Sequence of chain 1.A:
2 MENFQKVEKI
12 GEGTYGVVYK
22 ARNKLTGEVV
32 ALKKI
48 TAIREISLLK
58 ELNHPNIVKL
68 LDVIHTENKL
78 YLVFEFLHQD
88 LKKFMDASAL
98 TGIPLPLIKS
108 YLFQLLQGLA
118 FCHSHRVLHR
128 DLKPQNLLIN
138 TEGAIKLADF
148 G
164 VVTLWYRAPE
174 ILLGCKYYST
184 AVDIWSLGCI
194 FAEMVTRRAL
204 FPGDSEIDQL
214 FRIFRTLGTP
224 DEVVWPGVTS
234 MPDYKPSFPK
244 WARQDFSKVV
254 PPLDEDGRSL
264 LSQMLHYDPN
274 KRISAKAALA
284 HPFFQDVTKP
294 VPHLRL

Binding-site contacts:
Ligand atom C18 contacts residue ILE11 of chain 1.A at 3.6 Å (hydrophobic).
Ligand atom C13 contacts residue GLN86 of chain 1.A at 3.8 Å.
Ligand atom O1 contacts residue ASP146 of chain 1.A at 3.2 Å (salt-bridge).
Ligand atom N3 contacts residue LEU84 of chain 1.A at 3.2 Å (h-bond).
Ligand atom N3 contacts residue ALA32 of chain 1.A at 3.9 Å.
Ligand atom C17 contacts residue ILE11 of chain 1.A at 3.5 Å (hydrophobic).
Ligand atom C15 contacts residue LEU84 of chain 1.A at 3.7 Å (hydrophobic).
Ligand atom O1 contacts residue ASN133 of chain 1.A at 3.3 Å (h-bond).
Ligand atom C13 contacts residue LEU84 of chain 1.A at 3.4 Å (hydrophobic).
Ligand atom C8 contacts residue PHE81 of chain 1.A at 3.6 Å (hydrophobic).
Ligand atom C11 contacts residue ASN133 of chain 1.A at 3.9 Å.
Ligand atom C5 contacts residue ALA32 of chain 1.A at 3.3 Å (hydrophobic).
Ligand atom C12 contacts residue ASP87 of chain 1.A at 3.7 Å.
Ligand atom C2 contacts residue LEU135 of chain 1.A at 3.4 Å (hydrophobic).
Ligand atom C3 contacts residue LEU135 of chain 1.A at 3.5 Å (hydrophobic).
Ligand atom C5 contacts residue LEU135 of chain 1.A at 3.7 Å (hydrophobic).
Ligand atom C5 contacts residue LEU84 of chain 1.A at 3.9 Å (hydrophobic).
Ligand atom O3 contacts residue ILE11 of chain 1.A at 3.4 Å.
Ligand atom C5 contacts residue GLU82 of chain 1.A at 3.1 Å.
Ligand atom C6 contacts residue ALA32 of chain 1.A at 3.8 Å (hydrophobic).
Ligand atom C1 contacts residue ILE11 of chain 1.A at 3.8 Å (hydrophobic).
Ligand atom C6 contacts residue PHE81 of chain 1.A at 3.7 Å (hydrophobic).
Ligand atom C16 contacts residue ILE11 of chain 1.A at 3.8 Å (hydrophobic).
Ligand atom O2 contacts residue ASP87 of chain 1.A at 2.6 Å (salt-bridge).
Ligand atom N3 contacts residue LEU135 of chain 1.A at 3.5 Å.
Ligand atom N1 contacts residue LEU135 of chain 1.A at 3.8 Å.
Ligand atom C11 contacts residue GLN132 of chain 1.A at 3.8 Å.
Ligand atom C20 contacts residue GLU9 of chain 1.A at 3.6 Å.
Ligand atom C7 contacts residue ALA145 of chain 1.A at 3.5 Å (hydrophobic).
Ligand atom C12 contacts residue GLN132 of chain 1.A at 3.2 Å.
Ligand atom C15 contacts residue HIS85 of chain 1.A at 3.5 Å.
Ligand atom C8 contacts residue ALA32 of chain 1.A at 3.8 Å (hydrophobic).
Ligand atom C1 contacts residue LEU135 of chain 1.A at 3.8 Å (hydrophobic).
Ligand atom C15 contacts residue PHE83 of chain 1.A at 3.8 Å (hydrophobic).
Ligand atom N6 contacts residue LEU84 of chain 1.A at 2.8 Å (h-bond).
Ligand atom N3 contacts residue GLU82 of chain 1.A at 3.9 Å.
Ligand atom C8 contacts residue VAL19 of chain 1.A at 3.6 Å (hydrophobic).
Ligand atom N3 contacts residue PHE83 of chain 1.A at 3.8 Å.
Ligand atom N4 contacts residue ALA32 of chain 1.A at 3.5 Å.
Ligand atom N4 contacts residue LEU135 of chain 1.A at 3.7 Å.

The protein below binds the small molecule below.
Small molecule (SMILES): COc1ccc(CNc2nc(N(CCO)CCO)nc3c2ncn3C(C)C)cc1